Binding-site contacts:
Ligand atom C3 contacts residue ALA192 of chain 1.C at 3.9 Å (hydrophobic).
Ligand atom C4 contacts residue TRP274 of chain 1.C at 3.4 Å (hydrophobic).
Ligand atom C5 contacts residue PHE209 of chain 1.C at 3.9 Å (hydrophobic).
Ligand atom C2 contacts residue TYR94 of chain 1.C at 3.6 Å (hydrophobic).
Ligand atom C3 contacts residue SMN1 of chain 1.I at 0.7 Å.
Ligand atom C2 contacts residue SMN1 of chain 1.I at 0.6 Å.
Ligand atom C7 contacts residue SMN1 of chain 1.I at 0.6 Å.
Ligand atom O12 contacts residue TYR94 of chain 1.C at 2.6 Å (h-bond).
Ligand atom C3 contacts residue HIS238 of chain 1.C at 3.8 Å.
Ligand atom O11 contacts residue SMN1 of chain 1.I at 0.4 Å (h-bond).
Ligand atom C7 contacts residue ASP236 of chain 1.C at 3.2 Å.
Ligand atom C7 contacts residue TYR94 of chain 1.C at 3.8 Å (hydrophobic).
Ligand atom C5 contacts residue SER213 of chain 1.C at 4.0 Å.
Ligand atom C5 contacts residue SMN1 of chain 1.I at 0.7 Å.
Ligand atom C10 contacts residue SMN1 of chain 1.I at 0.4 Å.
Ligand atom C6 contacts residue HIS146 of chain 1.C at 3.9 Å.
Ligand atom O12 contacts residue ALA192 of chain 1.C at 3.4 Å.
Ligand atom C6 contacts residue PHE209 of chain 1.C at 3.8 Å (hydrophobic).
Ligand atom O12 contacts residue SMN1 of chain 1.I at 0.7 Å (h-bond).
Ligand atom O8 contacts residue HIS146 of chain 1.C at 3.7 Å.
Ligand atom C10 contacts residue GLY172 of chain 1.C at 3.9 Å.
Ligand atom O12 contacts residue GLY172 of chain 1.C at 3.7 Å.
Ligand atom C5 contacts residue TRP274 of chain 1.C at 3.6 Å (hydrophobic).
Ligand atom O8 contacts residue ASP236 of chain 1.C at 2.5 Å (salt-bridge).
Ligand atom O11 contacts residue GLY172 of chain 1.C at 3.8 Å.
Ligand atom C2 contacts residue ALA192 of chain 1.C at 3.8 Å (hydrophobic).
Ligand atom C6 contacts residue SMN1 of chain 1.I at 0.5 Å.
Ligand atom O11 contacts residue ARG170 of chain 1.C at 2.7 Å (salt-bridge).
Ligand atom C10 contacts residue ARG170 of chain 1.C at 3.5 Å.
Ligand atom C10 contacts residue TYR94 of chain 1.C at 3.6 Å (hydrophobic).
Ligand atom O8 contacts residue SMN1 of chain 1.I at 1.5 Å.
Ligand atom O11 contacts residue PHE208 of chain 1.C at 4.0 Å.
Ligand atom C2 contacts residue TRP34 of chain 1.C at 3.9 Å (hydrophobic).
Ligand atom C4 contacts residue HIS39 of chain 1.C at 3.9 Å.
Ligand atom C2 contacts residue HIS238 of chain 1.C at 3.6 Å.
Ligand atom C1 contacts residue SMN1 of chain 1.I at 0.6 Å.
Ligand atom C1 contacts residue HIS238 of chain 1.C at 4.0 Å.
Ligand atom C4 contacts residue SMN1 of chain 1.I at 0.8 Å.
Ligand atom O12 contacts residue ARG170 of chain 1.C at 2.9 Å (salt-bridge).
Ligand atom O11 contacts residue PHE209 of chain 1.C at 3.7 Å.

Sequence of chain 1.C:
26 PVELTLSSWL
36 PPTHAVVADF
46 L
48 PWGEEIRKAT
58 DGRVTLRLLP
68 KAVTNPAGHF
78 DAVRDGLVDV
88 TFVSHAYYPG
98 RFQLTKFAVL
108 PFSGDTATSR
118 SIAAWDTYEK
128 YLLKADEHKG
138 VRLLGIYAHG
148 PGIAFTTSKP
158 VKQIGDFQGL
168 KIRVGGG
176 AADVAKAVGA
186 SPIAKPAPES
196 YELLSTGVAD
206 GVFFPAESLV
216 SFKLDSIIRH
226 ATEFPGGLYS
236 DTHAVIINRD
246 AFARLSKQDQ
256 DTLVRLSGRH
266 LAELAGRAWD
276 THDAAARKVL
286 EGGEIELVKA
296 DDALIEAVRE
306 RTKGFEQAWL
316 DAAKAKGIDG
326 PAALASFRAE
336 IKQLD

This protein binds this small molecule.
Small molecule (SMILES): O=C(O)[C@H](O)c1ccccc1